Binding-site contacts:
Ligand atom O7 contacts residue ASN17 of chain 1.C at 3.9 Å.
Ligand atom C7 contacts residue ASN137 of chain 1.C at 4.3 Å.
Ligand atom C3 contacts residue ASN17 of chain 1.C at 3.8 Å.
Ligand atom N2 contacts residue ASN17 of chain 1.C at 2.9 Å (h-bond).
Ligand atom O5 contacts residue ASN17 of chain 1.C at 2.4 Å (h-bond).
Ligand atom O7 contacts residue ASN137 of chain 1.C at 3.2 Å (h-bond).
Ligand atom C2 contacts residue ASN137 of chain 1.C at 4.4 Å.
Ligand atom C1 contacts residue ASN17 of chain 1.C at 1.4 Å.
Ligand atom C7 contacts residue ASN17 of chain 1.C at 3.6 Å.
Ligand atom C4 contacts residue ASN17 of chain 1.C at 4.3 Å.
Ligand atom C5 contacts residue ASN17 of chain 1.C at 3.7 Å.
Ligand atom C2 contacts residue ASN17 of chain 1.C at 2.5 Å.
Ligand atom O3 contacts residue ASN137 of chain 1.C at 4.2 Å.

Sequence of chain 1.C:
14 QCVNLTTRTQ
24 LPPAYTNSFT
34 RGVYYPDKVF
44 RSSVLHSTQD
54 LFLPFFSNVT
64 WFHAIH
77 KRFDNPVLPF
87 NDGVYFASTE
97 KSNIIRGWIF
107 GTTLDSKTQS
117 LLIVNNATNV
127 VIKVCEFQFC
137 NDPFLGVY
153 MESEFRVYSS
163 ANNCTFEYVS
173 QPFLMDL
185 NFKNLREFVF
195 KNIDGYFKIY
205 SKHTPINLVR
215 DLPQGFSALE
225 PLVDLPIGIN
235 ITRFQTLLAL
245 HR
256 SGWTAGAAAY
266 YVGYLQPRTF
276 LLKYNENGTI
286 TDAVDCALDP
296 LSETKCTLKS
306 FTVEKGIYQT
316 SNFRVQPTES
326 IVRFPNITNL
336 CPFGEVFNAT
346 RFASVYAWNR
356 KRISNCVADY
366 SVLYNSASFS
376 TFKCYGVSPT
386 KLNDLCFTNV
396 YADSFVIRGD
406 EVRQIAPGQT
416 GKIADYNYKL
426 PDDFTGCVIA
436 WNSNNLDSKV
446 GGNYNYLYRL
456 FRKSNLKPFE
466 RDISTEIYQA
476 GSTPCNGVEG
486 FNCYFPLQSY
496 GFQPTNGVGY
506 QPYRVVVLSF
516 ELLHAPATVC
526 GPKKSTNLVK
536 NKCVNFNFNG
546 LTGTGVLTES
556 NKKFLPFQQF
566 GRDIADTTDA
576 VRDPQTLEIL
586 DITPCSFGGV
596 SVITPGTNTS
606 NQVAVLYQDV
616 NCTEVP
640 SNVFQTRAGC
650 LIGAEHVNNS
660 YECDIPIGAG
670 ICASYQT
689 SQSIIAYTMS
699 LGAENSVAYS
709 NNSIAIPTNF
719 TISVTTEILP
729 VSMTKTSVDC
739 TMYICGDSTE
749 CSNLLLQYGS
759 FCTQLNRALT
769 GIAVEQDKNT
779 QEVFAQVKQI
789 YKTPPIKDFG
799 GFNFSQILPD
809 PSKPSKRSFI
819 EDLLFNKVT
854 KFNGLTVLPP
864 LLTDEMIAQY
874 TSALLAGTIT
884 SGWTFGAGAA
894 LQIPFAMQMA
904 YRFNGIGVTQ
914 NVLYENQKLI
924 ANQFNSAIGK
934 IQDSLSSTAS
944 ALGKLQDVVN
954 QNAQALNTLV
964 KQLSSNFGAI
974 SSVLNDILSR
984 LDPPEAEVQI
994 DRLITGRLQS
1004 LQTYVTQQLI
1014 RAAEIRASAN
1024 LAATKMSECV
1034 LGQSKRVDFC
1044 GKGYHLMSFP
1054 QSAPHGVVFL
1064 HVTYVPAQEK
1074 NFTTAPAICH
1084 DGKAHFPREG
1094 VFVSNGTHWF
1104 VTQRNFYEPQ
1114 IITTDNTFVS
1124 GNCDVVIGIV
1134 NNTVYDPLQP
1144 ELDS

This small molecule binds to this protein.
Small molecule (SMILES): CC(=O)N[C@@H]1[C@@H](O)[C@H](O)[C@@H](CO)O[C@H]1O